Sequence of chain 1.B:
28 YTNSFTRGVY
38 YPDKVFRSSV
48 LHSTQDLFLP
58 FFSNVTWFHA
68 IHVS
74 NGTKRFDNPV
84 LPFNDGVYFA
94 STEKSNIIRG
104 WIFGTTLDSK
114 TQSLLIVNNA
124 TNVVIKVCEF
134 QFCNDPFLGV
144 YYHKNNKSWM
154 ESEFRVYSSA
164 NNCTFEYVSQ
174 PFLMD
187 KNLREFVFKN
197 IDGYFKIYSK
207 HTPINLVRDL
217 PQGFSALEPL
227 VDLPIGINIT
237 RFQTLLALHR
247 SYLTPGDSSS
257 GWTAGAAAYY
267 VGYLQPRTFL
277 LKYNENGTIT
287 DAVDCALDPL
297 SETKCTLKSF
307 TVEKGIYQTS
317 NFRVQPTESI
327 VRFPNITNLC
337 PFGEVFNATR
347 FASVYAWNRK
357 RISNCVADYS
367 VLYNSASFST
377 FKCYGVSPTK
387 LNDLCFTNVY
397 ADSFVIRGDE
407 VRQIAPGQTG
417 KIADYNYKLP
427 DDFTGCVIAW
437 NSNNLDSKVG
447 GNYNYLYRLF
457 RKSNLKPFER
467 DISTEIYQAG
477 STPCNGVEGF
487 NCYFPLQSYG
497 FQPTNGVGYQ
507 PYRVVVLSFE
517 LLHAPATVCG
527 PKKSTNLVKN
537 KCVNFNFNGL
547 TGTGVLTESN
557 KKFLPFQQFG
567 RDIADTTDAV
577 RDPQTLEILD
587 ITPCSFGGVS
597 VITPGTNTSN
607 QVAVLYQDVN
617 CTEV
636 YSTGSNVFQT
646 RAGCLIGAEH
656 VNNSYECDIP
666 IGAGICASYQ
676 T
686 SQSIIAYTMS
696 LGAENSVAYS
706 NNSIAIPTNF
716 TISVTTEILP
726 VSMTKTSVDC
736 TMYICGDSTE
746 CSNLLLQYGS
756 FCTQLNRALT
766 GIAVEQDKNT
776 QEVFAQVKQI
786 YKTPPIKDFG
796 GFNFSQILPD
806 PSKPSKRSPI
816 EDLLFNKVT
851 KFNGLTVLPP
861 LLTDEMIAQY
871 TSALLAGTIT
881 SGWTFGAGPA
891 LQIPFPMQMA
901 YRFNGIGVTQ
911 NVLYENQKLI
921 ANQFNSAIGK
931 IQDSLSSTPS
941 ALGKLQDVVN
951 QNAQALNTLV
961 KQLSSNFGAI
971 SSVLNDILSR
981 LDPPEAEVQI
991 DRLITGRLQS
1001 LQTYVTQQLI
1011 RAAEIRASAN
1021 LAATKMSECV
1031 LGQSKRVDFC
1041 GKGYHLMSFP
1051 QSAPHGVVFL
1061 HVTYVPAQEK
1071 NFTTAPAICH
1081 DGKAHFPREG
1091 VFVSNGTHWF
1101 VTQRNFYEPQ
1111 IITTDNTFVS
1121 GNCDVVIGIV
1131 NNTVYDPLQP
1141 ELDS

Binding-site contacts:
Ligand atom C7 contacts residue ASN234 of chain 1.B at 3.6 Å.
Ligand atom O7 contacts residue ASN234 of chain 1.B at 4.5 Å.
Ligand atom C4 contacts residue ASN234 of chain 1.B at 4.3 Å.
Ligand atom C5 contacts residue ASN234 of chain 1.B at 3.7 Å.
Ligand atom O7 contacts residue GLY199 of chain 1.B at 4.1 Å.
Ligand atom C2 contacts residue ASN234 of chain 1.B at 2.6 Å.
Ligand atom C1 contacts residue ASN234 of chain 1.B at 1.5 Å.
Ligand atom O5 contacts residue ASN234 of chain 1.B at 2.4 Å (h-bond).
Ligand atom C8 contacts residue ASN234 of chain 1.B at 3.8 Å.
Ligand atom N2 contacts residue ASN234 of chain 1.B at 3.0 Å (h-bond).
Ligand atom C3 contacts residue ASN234 of chain 1.B at 3.9 Å.

A small-molecule ligand and the protein it binds are described below.
Small molecule (SMILES): CC(=O)N[C@@H]1[C@@H](O)[C@H](O)[C@@H](CO)O[C@H]1O